Binding-site contacts:
Ligand atom P contacts residue LYS208 of chain 3.C at 3.9 Å.
Ligand atom C3 contacts residue HIS143 of chain 3.C at 3.8 Å.
Ligand atom O1 contacts residue THR41 of chain 3.C at 2.9 Å (h-bond).
Ligand atom C5 contacts residue VAL138 of chain 3.C at 3.7 Å (hydrophobic).
Ligand atom O1P contacts residue THR44 of chain 3.C at 2.6 Å (h-bond).
Ligand atom C5 contacts residue HIS143 of chain 3.C at 3.4 Å.
Ligand atom O2P contacts residue GLY42 of chain 3.C at 3.4 Å.
Ligand atom O2 contacts residue MET71 of chain 3.C at 3.5 Å (h-bond).
Ligand atom O3 contacts residue ALA145 of chain 3.C at 2.7 Å (h-bond).
Ligand atom O2 contacts residue ALA145 of chain 3.C at 3.2 Å.
Ligand atom C3 contacts residue ALA145 of chain 3.C at 3.6 Å (hydrophobic).
Ligand atom C2 contacts residue ALA145 of chain 3.C at 4.0 Å (hydrophobic).
Ligand atom C6 contacts residue VAL138 of chain 3.C at 3.2 Å (hydrophobic).
Ligand atom C1 contacts residue THR41 of chain 3.C at 3.5 Å.
Ligand atom O2P contacts residue ARG172 of chain 3.C at 2.8 Å (salt-bridge).
Ligand atom O1P contacts residue GLY43 of chain 3.C at 3.3 Å (h-bond).
Ligand atom C2 contacts residue ASP72 of chain 3.C at 3.6 Å.
Ligand atom P contacts residue GLY43 of chain 3.C at 3.6 Å.
Ligand atom O1P contacts residue PRO45 of chain 3.C at 4.2 Å.
Ligand atom C6 contacts residue LYS208 of chain 3.C at 3.6 Å.
Ligand atom O1P contacts residue GLY42 of chain 3.C at 3.8 Å.
Ligand atom P contacts residue ARG172 of chain 3.C at 3.8 Å.
Ligand atom O1 contacts residue PRO40 of chain 3.C at 3.7 Å.
Ligand atom O5 contacts residue HIS143 of chain 3.C at 2.7 Å (h-bond).
Ligand atom C5 contacts residue GLY139 of chain 3.C at 3.9 Å.
Ligand atom P contacts residue THR44 of chain 3.C at 3.6 Å.
Ligand atom O3P contacts residue THR44 of chain 3.C at 3.6 Å (h-bond).
Ligand atom O2P contacts residue GLY43 of chain 3.C at 2.8 Å (h-bond).
Ligand atom O4 contacts residue VAL138 of chain 3.C at 3.9 Å.
Ligand atom O3P contacts residue ARG172 of chain 3.C at 3.8 Å.
Ligand atom O3 contacts residue HIS143 of chain 3.C at 3.3 Å.
Ligand atom O1 contacts residue MET71 of chain 3.C at 4.2 Å.
Ligand atom O3P contacts residue LYS208 of chain 3.C at 2.7 Å (salt-bridge).
Ligand atom C1 contacts residue ASP72 of chain 3.C at 3.6 Å.
Ligand atom C3 contacts residue PHE146 of chain 3.C at 4.2 Å (hydrophobic).
Ligand atom O4 contacts residue GLY137 of chain 3.C at 3.2 Å.
Ligand atom P contacts residue GLY42 of chain 3.C at 4.1 Å.
Ligand atom O1 contacts residue ASP72 of chain 3.C at 2.8 Å (salt-bridge).
Ligand atom O5 contacts residue GLY139 of chain 3.C at 4.1 Å.
Ligand atom O2 contacts residue ASP72 of chain 3.C at 2.6 Å (salt-bridge).

Sequence of chain 3.C:
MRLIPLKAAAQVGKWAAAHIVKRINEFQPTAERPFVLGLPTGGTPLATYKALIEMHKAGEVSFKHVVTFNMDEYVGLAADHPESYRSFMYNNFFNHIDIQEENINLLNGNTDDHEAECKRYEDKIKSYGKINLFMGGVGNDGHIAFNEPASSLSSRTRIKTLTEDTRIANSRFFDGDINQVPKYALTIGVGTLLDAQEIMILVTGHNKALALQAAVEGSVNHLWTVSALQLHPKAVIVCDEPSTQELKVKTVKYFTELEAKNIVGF

The small molecule below binds the protein below.
Small molecule (SMILES): O=C(CO)[C@@H](O)[C@H](O)[C@H](O)COP(=O)(O)O